Sequence of chain 3.B:
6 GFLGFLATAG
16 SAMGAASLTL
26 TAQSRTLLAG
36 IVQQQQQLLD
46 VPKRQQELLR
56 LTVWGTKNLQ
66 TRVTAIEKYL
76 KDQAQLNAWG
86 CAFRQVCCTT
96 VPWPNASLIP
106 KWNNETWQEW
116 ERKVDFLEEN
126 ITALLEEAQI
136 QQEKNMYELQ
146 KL

Binding-site contacts:
Ligand atom O5 contacts residue SER102 of chain 3.B at 3.2 Å.
Ligand atom C1 contacts residue ASN100 of chain 3.B at 1.5 Å.
Ligand atom O7 contacts residue LEU122 of chain 3.B at 3.2 Å.
Ligand atom O7 contacts residue ASN100 of chain 3.B at 3.5 Å (h-bond).
Ligand atom N2 contacts residue ASN100 of chain 3.B at 2.9 Å (h-bond).
Ligand atom C4 contacts residue PHE121 of chain 3.B at 3.8 Å (hydrophobic).
Ligand atom O4 contacts residue PHE121 of chain 3.B at 4.0 Å.
Ligand atom C3 contacts residue PHE121 of chain 3.B at 4.1 Å (hydrophobic).
Ligand atom C4 contacts residue LEU103 of chain 3.B at 4.2 Å (hydrophobic).
Ligand atom O7 contacts residue PRO99 of chain 3.B at 3.1 Å.
Ligand atom C4 contacts residue ASN100 of chain 3.B at 4.4 Å.
Ligand atom C6 contacts residue LEU103 of chain 3.B at 4.1 Å (hydrophobic).
Ligand atom C5 contacts residue ASN100 of chain 3.B at 3.9 Å.
Ligand atom C7 contacts residue NAG1 of chain 3.CA at 3.7 Å.
Ligand atom C1 contacts residue SER102 of chain 3.B at 4.2 Å.
Ligand atom C7 contacts residue PRO99 of chain 3.B at 4.0 Å (hydrophobic).
Ligand atom O3 contacts residue PHE121 of chain 3.B at 3.4 Å.
Ligand atom C8 contacts residue NAG1 of chain 3.CA at 3.4 Å.
Ligand atom C3 contacts residue ASN100 of chain 3.B at 3.9 Å.
Ligand atom C7 contacts residue ASN100 of chain 3.B at 3.5 Å.
Ligand atom C2 contacts residue ASN100 of chain 3.B at 2.6 Å.
Ligand atom C2 contacts residue LEU103 of chain 3.B at 4.4 Å (hydrophobic).
Ligand atom C6 contacts residue SER102 of chain 3.B at 4.0 Å.
Ligand atom C5 contacts residue SER102 of chain 3.B at 4.2 Å.
Ligand atom O7 contacts residue NAG1 of chain 3.CA at 3.6 Å.
Ligand atom O3 contacts residue LEU122 of chain 3.B at 4.4 Å.
Ligand atom C7 contacts residue LEU122 of chain 3.B at 4.2 Å (hydrophobic).
Ligand atom O5 contacts residue LEU103 of chain 3.B at 4.1 Å.
Ligand atom C8 contacts residue PRO99 of chain 3.B at 4.2 Å (hydrophobic).
Ligand atom O6 contacts residue SER102 of chain 3.B at 3.7 Å.
Ligand atom O3 contacts residue NAG1 of chain 3.CA at 4.5 Å.
Ligand atom O5 contacts residue ASN100 of chain 3.B at 2.5 Å (h-bond).

A small-molecule ligand and the protein it binds are described below.
Small molecule (SMILES): CC(=O)N[C@@H]1[C@@H](O)[C@H](O)[C@@H](CO)O[C@H]1O